Sequence of chain 2.A:
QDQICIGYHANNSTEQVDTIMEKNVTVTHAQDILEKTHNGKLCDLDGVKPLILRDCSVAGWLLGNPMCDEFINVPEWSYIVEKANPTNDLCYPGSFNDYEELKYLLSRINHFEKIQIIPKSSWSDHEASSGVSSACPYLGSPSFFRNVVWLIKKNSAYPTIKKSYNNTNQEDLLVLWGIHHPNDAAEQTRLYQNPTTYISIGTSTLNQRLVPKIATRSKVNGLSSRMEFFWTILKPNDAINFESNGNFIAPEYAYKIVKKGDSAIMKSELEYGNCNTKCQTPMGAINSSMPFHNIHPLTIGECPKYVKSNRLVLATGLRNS

Binding-site contacts:
Ligand atom O5 contacts residue ASN237 of chain 1.A at 4.1 Å.
Ligand atom C6 contacts residue ASN237 of chain 1.A at 3.7 Å.
Ligand atom C8 contacts residue SER218 of chain 2.A at 3.7 Å.
Ligand atom O5 contacts residue THR168 of chain 1.A at 4.0 Å.
Ligand atom C5 contacts residue ASN237 of chain 1.A at 3.4 Å.
Ligand atom C8 contacts residue ALA239 of chain 1.A at 3.4 Å (hydrophobic).
Ligand atom N2 contacts residue ASN237 of chain 1.A at 2.6 Å (h-bond).
Ligand atom C4 contacts residue ASN166 of chain 1.A at 4.1 Å.
Ligand atom C7 contacts residue ASP238 of chain 1.A at 4.4 Å.
Ligand atom O7 contacts residue ALA239 of chain 1.A at 4.0 Å.
Ligand atom C3 contacts residue ASN166 of chain 1.A at 3.7 Å.
Ligand atom C8 contacts residue ASN237 of chain 1.A at 3.4 Å.
Ligand atom C1 contacts residue THR168 of chain 1.A at 4.4 Å.
Ligand atom C2 contacts residue ASN237 of chain 1.A at 3.6 Å.
Ligand atom C3 contacts residue ASN237 of chain 1.A at 3.9 Å.
Ligand atom C5 contacts residue ASN166 of chain 1.A at 3.7 Å.
Ligand atom C7 contacts residue ASN166 of chain 1.A at 3.3 Å.
Ligand atom N2 contacts residue ALA239 of chain 1.A at 4.5 Å.
Ligand atom C2 contacts residue ASN166 of chain 1.A at 2.3 Å.
Ligand atom N2 contacts residue ASN166 of chain 1.A at 2.8 Å (h-bond).
Ligand atom C8 contacts residue ASP238 of chain 1.A at 3.6 Å.
Ligand atom C7 contacts residue ASN237 of chain 1.A at 3.5 Å.
Ligand atom N2 contacts residue ASP238 of chain 1.A at 4.3 Å.
Ligand atom C7 contacts residue ALA239 of chain 1.A at 4.0 Å (hydrophobic).
Ligand atom O7 contacts residue ASN166 of chain 1.A at 3.2 Å (h-bond).
Ligand atom O5 contacts residue ASN166 of chain 1.A at 2.4 Å (h-bond).
Ligand atom C1 contacts residue ASN166 of chain 1.A at 1.4 Å.
Ligand atom C1 contacts residue ASN237 of chain 1.A at 3.8 Å.

Sequence of chain 1.A:
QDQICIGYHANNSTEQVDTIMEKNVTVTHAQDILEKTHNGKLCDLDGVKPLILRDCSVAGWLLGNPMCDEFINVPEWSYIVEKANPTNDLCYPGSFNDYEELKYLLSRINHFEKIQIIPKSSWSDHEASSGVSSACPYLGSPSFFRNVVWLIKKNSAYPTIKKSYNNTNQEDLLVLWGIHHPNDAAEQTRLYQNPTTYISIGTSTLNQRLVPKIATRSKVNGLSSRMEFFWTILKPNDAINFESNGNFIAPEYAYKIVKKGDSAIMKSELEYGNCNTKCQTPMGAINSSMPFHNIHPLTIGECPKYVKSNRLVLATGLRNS

A small-molecule ligand and the protein it binds are described below.
Small molecule (SMILES): CC(=O)N[C@@H]1[C@@H](O)[C@H](O)[C@@H](CO)O[C@H]1O